Binding-site contacts:
Ligand atom C12 contacts residue SER275 of chain 1.B at 3.4 Å.
Ligand atom C4 contacts residue GLY339 of chain 1.B at 3.5 Å.
Ligand atom C5 contacts residue GLY339 of chain 1.B at 3.4 Å.
Ligand atom N16 contacts residue ARG272 of chain 1.B at 3.6 Å.
Ligand atom N1 contacts residue SER340 of chain 1.B at 3.9 Å.
Ligand atom O20 contacts residue GLY339 of chain 1.B at 3.5 Å (h-bond).
Ligand atom N16 contacts residue SER275 of chain 1.B at 2.8 Å (h-bond).
Ligand atom C18 contacts residue GLY202 of chain 1.B at 3.6 Å.
Ligand atom C5 contacts residue ARG272 of chain 1.B at 3.5 Å.
Ligand atom C2 contacts residue ARG272 of chain 1.B at 3.8 Å.
Ligand atom N9 contacts residue ARG272 of chain 1.B at 3.6 Å.
Ligand atom N9 contacts residue ARG342 of chain 1.B at 3.6 Å.
Ligand atom C14 contacts residue TYR14 of chain 1.B at 3.9 Å (hydrophobic).
Ligand atom O15 contacts residue ARG272 of chain 1.B at 3.9 Å.
Ligand atom C18 contacts residue TYR14 of chain 1.B at 3.5 Å (hydrophobic).
Ligand atom C11 contacts residue GLY339 of chain 1.B at 3.8 Å.
Ligand atom O15 contacts residue LYS271 of chain 1.B at 3.0 Å (salt-bridge).
Ligand atom C3 contacts residue GLY339 of chain 1.B at 3.8 Å.
Ligand atom O19 contacts residue GLY202 of chain 1.B at 3.7 Å.
Ligand atom N6 contacts residue LYS271 of chain 1.B at 3.8 Å.
Ligand atom C8 contacts residue GLU268 of chain 1.B at 3.6 Å.
Ligand atom N6 contacts residue SER340 of chain 1.B at 3.8 Å.
Ligand atom C12 contacts residue ILE343 of chain 1.B at 3.6 Å (hydrophobic).
Ligand atom C4 contacts residue ARG272 of chain 1.B at 3.7 Å.
Ligand atom O15 contacts residue GLU268 of chain 1.B at 2.7 Å (salt-bridge).
Ligand atom C11 contacts residue SER275 of chain 1.B at 3.8 Å.
Ligand atom N10 contacts residue ARG272 of chain 1.B at 3.8 Å.
Ligand atom C2 contacts residue GLY339 of chain 1.B at 3.3 Å.
Ligand atom C11 contacts residue ARG272 of chain 1.B at 3.7 Å.
Ligand atom O19 contacts residue LYS271 of chain 1.B at 3.4 Å (salt-bridge).
Ligand atom N10 contacts residue GLY339 of chain 1.B at 3.8 Å.
Ligand atom N17 contacts residue ARG272 of chain 1.B at 3.7 Å.
Ligand atom O7 contacts residue SER340 of chain 1.B at 3.5 Å (h-bond).
Ligand atom N1 contacts residue GLY339 of chain 1.B at 3.4 Å.
Ligand atom O19 contacts residue GLY230 of chain 1.B at 3.4 Å.
Ligand atom C13 contacts residue GLY202 of chain 1.B at 3.9 Å.
Ligand atom O7 contacts residue GLY339 of chain 1.B at 3.3 Å.
Ligand atom C3 contacts residue SER340 of chain 1.B at 3.7 Å.
Ligand atom N6 contacts residue GLY339 of chain 1.B at 3.5 Å (h-bond).
Ligand atom N17 contacts residue ARG342 of chain 1.B at 3.4 Å.

Sequence of chain 1.B:
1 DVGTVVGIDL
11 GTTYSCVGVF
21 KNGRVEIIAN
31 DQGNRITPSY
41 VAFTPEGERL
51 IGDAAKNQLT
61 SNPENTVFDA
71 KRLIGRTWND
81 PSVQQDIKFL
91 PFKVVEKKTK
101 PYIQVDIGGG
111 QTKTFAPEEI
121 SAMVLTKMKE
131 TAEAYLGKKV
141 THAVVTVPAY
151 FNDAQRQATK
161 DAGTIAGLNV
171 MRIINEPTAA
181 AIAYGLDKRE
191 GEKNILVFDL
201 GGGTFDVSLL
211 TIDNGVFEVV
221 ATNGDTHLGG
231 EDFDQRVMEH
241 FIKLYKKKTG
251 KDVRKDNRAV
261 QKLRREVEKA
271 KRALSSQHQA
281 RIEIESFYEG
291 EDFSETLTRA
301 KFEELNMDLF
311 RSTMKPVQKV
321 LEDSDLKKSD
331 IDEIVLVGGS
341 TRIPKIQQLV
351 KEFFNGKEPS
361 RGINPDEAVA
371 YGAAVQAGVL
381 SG

The small molecule below binds the protein below.
Small molecule (SMILES): Nc1ncnc2c1nc(N)n2[C@@H]1O[C@H](CO)[C@@H](O)[C@H]1O